Binding-site contacts:
Ligand atom O5 contacts residue ASN139 of chain 1.B at 2.1 Å (h-bond).
Ligand atom O7 contacts residue ASN139 of chain 1.B at 4.0 Å.
Ligand atom C5 contacts residue ASN139 of chain 1.B at 3.4 Å.
Ligand atom C8 contacts residue THR138 of chain 1.B at 4.0 Å.
Ligand atom C7 contacts residue THR138 of chain 1.B at 4.2 Å.
Ligand atom C1 contacts residue ASN139 of chain 1.B at 1.4 Å.
Ligand atom O7 contacts residue THR138 of chain 1.B at 4.3 Å.
Ligand atom C4 contacts residue ASN139 of chain 1.B at 4.2 Å.
Ligand atom C7 contacts residue ASN139 of chain 1.B at 3.8 Å.
Ligand atom C6 contacts residue ASN139 of chain 1.B at 4.4 Å.
Ligand atom C8 contacts residue SER137 of chain 1.B at 3.2 Å.
Ligand atom N2 contacts residue SER137 of chain 1.B at 4.2 Å.
Ligand atom C2 contacts residue ASN139 of chain 1.B at 2.8 Å.
Ligand atom C7 contacts residue SER137 of chain 1.B at 4.1 Å.
Ligand atom C3 contacts residue ASN139 of chain 1.B at 3.9 Å.
Ligand atom O6 contacts residue ASN139 of chain 1.B at 4.1 Å.
Ligand atom N2 contacts residue ASN139 of chain 1.B at 3.3 Å (h-bond).

This protein binds this small molecule.
Small molecule (SMILES): CC(=O)N[C@@H]1[C@@H](O)[C@H](O)[C@@H](CO)O[C@H]1O

Sequence of chain 1.B:
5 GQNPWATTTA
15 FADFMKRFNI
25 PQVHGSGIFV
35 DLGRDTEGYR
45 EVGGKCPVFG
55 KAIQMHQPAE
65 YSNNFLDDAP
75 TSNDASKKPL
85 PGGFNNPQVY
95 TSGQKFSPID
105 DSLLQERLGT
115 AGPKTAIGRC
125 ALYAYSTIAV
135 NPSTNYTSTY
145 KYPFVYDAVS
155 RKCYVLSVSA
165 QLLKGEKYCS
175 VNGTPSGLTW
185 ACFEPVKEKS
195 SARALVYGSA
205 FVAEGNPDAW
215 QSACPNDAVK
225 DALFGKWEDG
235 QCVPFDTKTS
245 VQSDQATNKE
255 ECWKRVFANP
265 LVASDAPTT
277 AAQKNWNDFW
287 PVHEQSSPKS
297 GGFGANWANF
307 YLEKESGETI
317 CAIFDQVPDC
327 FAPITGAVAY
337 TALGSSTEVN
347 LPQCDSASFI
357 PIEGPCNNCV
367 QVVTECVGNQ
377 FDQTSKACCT